Sequence of chain 1.E:
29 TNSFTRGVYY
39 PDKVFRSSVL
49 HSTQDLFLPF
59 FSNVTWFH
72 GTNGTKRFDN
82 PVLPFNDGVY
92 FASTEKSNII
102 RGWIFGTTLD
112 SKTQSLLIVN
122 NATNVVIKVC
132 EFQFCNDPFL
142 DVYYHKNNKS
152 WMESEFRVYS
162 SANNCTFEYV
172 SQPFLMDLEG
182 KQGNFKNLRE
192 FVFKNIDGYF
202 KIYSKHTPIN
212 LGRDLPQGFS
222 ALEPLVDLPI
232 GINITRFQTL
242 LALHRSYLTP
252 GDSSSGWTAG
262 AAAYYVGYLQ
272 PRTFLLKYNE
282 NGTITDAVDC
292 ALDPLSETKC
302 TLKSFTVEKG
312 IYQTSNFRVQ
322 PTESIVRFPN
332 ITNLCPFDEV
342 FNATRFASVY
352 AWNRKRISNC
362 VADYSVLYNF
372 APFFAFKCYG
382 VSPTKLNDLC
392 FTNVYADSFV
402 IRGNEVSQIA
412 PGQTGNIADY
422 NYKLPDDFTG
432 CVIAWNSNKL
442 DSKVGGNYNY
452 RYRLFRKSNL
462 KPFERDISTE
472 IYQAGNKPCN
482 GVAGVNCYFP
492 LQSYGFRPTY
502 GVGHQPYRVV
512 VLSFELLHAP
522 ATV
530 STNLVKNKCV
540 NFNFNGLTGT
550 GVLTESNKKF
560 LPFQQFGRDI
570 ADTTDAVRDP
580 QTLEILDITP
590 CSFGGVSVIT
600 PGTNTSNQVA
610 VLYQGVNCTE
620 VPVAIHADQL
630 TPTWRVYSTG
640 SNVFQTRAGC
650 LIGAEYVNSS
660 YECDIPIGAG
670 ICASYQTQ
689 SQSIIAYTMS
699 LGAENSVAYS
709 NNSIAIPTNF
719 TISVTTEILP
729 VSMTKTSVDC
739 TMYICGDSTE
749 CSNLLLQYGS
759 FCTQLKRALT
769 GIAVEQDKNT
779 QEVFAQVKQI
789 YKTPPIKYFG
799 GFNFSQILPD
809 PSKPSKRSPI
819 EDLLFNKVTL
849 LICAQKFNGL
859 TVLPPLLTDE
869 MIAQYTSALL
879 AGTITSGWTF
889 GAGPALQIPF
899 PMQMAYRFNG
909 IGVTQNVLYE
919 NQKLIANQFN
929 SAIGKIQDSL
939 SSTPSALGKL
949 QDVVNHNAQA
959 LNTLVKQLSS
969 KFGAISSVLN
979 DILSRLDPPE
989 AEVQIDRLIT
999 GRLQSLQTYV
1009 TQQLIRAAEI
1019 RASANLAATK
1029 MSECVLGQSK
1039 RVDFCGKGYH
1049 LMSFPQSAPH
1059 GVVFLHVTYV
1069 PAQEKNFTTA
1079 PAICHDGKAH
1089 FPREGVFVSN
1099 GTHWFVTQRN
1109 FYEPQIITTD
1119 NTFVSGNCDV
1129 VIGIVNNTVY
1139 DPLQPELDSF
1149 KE

Binding-site contacts:
Ligand atom O7 contacts residue THR604 of chain 1.E at 4.3 Å.
Ligand atom C7 contacts residue ASN603 of chain 1.E at 3.2 Å.
Ligand atom O7 contacts residue ASN603 of chain 1.E at 3.7 Å.
Ligand atom O5 contacts residue ASN603 of chain 1.E at 2.3 Å (h-bond).
Ligand atom C1 contacts residue ASN603 of chain 1.E at 1.4 Å.
Ligand atom C5 contacts residue ASN603 of chain 1.E at 3.6 Å.
Ligand atom C3 contacts residue ASN603 of chain 1.E at 3.8 Å.
Ligand atom C8 contacts residue ASN603 of chain 1.E at 3.8 Å.
Ligand atom O6 contacts residue ASN603 of chain 1.E at 4.3 Å.
Ligand atom N2 contacts residue ASN603 of chain 1.E at 2.9 Å (h-bond).
Ligand atom C2 contacts residue ASN603 of chain 1.E at 2.5 Å.
Ligand atom C4 contacts residue ASN603 of chain 1.E at 4.2 Å.

A small-molecule ligand and the protein it binds are described below.
Small molecule (SMILES): CC(=O)N[C@@H]1[C@@H](O)[C@H](O)[C@@H](CO)O[C@H]1O